A small-molecule ligand and the protein it binds are described below.
Small molecule (SMILES): CC(=O)N[C@H]1[C@H](O[C@H]2[C@H](O)[C@@H](NC(C)=O)CO[C@@H]2CO)O[C@H](CO)[C@@H](O)[C@@H]1O

Sequence of chain 1.E:
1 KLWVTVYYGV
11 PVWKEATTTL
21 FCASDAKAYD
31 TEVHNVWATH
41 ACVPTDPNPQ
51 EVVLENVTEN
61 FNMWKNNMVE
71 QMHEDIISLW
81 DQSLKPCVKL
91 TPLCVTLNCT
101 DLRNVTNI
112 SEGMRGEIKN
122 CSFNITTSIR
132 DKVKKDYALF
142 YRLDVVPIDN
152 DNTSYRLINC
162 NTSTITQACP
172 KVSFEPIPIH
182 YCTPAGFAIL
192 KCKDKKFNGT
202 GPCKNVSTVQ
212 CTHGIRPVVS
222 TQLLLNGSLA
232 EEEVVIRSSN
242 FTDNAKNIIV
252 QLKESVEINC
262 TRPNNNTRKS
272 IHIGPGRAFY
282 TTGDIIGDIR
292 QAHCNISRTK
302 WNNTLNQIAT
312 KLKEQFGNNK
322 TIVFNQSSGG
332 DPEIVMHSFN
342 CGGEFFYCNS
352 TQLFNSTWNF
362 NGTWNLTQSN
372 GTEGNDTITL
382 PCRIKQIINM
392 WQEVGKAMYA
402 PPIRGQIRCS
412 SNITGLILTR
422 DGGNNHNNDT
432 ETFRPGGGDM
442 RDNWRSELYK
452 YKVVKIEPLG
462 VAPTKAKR

Binding-site contacts:
Ligand atom C1 contacts residue SER256 of chain 1.E at 4.4 Å.
Ligand atom C5 contacts residue ASN413 of chain 1.E at 3.6 Å.
Ligand atom O5 contacts residue SER256 of chain 1.E at 4.1 Å.
Ligand atom C1 contacts residue ASN413 of chain 1.E at 1.5 Å.
Ligand atom C4 contacts residue ASN413 of chain 1.E at 4.2 Å.
Ligand atom C8 contacts residue ASN413 of chain 1.E at 4.5 Å.
Ligand atom C8 contacts residue ARG217 of chain 1.E at 3.6 Å.
Ligand atom C3 contacts residue ASN413 of chain 1.E at 3.8 Å.
Ligand atom C8 contacts residue ASN227 of chain 1.E at 3.4 Å.
Ligand atom C7 contacts residue ARG217 of chain 1.E at 4.3 Å.
Ligand atom O7 contacts residue ARG217 of chain 1.E at 4.1 Å.
Ligand atom O5 contacts residue ASN413 of chain 1.E at 2.3 Å (h-bond).
Ligand atom N2 contacts residue ASN413 of chain 1.E at 2.9 Å (h-bond).
Ligand atom C2 contacts residue ASN413 of chain 1.E at 2.4 Å.
Ligand atom O7 contacts residue ASN413 of chain 1.E at 3.5 Å (h-bond).
Ligand atom C7 contacts residue ASN227 of chain 1.E at 4.1 Å.
Ligand atom C7 contacts residue ASN413 of chain 1.E at 3.4 Å.